Sequence of chain 1.A:
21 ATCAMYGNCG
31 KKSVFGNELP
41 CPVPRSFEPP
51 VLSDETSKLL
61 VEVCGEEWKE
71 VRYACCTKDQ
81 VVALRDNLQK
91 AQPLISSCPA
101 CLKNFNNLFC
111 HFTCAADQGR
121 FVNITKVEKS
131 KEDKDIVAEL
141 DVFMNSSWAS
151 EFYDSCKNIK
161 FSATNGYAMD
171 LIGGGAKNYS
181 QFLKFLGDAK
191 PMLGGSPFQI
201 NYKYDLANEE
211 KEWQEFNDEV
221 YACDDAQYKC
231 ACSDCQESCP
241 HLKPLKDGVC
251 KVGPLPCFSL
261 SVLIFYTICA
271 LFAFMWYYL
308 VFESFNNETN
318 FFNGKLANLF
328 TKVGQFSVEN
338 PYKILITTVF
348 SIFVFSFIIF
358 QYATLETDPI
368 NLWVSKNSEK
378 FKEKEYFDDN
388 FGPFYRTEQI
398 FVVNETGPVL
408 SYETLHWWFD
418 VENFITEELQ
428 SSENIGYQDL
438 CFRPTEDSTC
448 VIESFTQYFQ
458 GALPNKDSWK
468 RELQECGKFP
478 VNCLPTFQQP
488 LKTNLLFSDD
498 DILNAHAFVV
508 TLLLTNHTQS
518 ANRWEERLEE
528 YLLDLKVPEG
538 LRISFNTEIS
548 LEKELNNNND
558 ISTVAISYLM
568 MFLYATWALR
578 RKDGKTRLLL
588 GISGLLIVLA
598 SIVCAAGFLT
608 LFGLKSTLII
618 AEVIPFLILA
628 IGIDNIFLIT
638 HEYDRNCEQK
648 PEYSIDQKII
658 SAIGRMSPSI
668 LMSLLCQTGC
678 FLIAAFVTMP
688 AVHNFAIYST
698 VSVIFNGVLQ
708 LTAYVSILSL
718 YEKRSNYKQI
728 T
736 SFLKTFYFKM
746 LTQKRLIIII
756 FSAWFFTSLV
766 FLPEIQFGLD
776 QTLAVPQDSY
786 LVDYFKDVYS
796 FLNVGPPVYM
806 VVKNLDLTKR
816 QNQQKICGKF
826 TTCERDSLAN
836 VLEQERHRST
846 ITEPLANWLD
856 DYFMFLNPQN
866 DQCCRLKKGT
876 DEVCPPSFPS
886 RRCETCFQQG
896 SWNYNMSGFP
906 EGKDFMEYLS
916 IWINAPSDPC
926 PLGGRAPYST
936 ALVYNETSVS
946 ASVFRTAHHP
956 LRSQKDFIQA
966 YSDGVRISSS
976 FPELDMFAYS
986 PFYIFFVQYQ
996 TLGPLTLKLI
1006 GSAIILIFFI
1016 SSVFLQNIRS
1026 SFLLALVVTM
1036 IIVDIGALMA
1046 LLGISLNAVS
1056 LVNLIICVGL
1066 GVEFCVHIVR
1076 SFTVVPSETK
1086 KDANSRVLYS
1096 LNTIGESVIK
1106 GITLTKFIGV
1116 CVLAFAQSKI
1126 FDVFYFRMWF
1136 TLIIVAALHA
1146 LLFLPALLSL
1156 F

The small molecule below binds the protein below.
Small molecule (SMILES): CC(C)[C@@H](C)/C=C/[C@@H](C)[C@H]1CC[C@H]2C3=CC=C4C[C@@H](O)CC[C@]4(C)[C@H]3CC[C@]12C

Binding-site contacts:
Ligand atom C26 contacts residue VAL1054 of chain 1.A at 3.7 Å (hydrophobic).
Ligand atom C22 contacts residue ALA779 of chain 1.A at 3.6 Å (hydrophobic).
Ligand atom O1 contacts residue PHE987 of chain 1.A at 3.9 Å.
Ligand atom C2 contacts residue PHE987 of chain 1.A at 4.2 Å (hydrophobic).
Ligand atom C19 contacts residue GLN776 of chain 1.A at 4.1 Å.
Ligand atom C11 contacts residue LEU548 of chain 1.A at 3.3 Å (hydrophobic).
Ligand atom C28 contacts residue LEU774 of chain 1.A at 3.3 Å (hydrophobic).
Ligand atom C26 contacts residue TRP370 of chain 1.A at 3.8 Å (hydrophobic).
Ligand atom C28 contacts residue VAL1054 of chain 1.A at 4.1 Å (hydrophobic).
Ligand atom C23 contacts residue ALA779 of chain 1.A at 3.6 Å (hydrophobic).
Ligand atom C7 contacts residue GLN776 of chain 1.A at 3.4 Å.
Ligand atom C12 contacts residue PHE990 of chain 1.A at 4.1 Å (hydrophobic).
Ligand atom C4 contacts residue PHE962 of chain 1.A at 4.1 Å (hydrophobic).
Ligand atom C22 contacts residue LEU552 of chain 1.A at 3.7 Å (hydrophobic).
Ligand atom C15 contacts residue TRP370 of chain 1.A at 3.8 Å (hydrophobic).
Ligand atom C4 contacts residue GLN776 of chain 1.A at 4.0 Å.
Ligand atom C7 contacts residue GLN959 of chain 1.A at 4.1 Å.
Ligand atom C3 contacts residue PHE987 of chain 1.A at 3.8 Å (hydrophobic).
Ligand atom C28 contacts residue ILE1125 of chain 1.A at 3.7 Å (hydrophobic).
Ligand atom C16 contacts residue TRP370 of chain 1.A at 3.8 Å (hydrophobic).
Ligand atom C27 contacts residue ILE616 of chain 1.A at 3.9 Å (hydrophobic).
Ligand atom C20 contacts residue LEU552 of chain 1.A at 4.0 Å (hydrophobic).
Ligand atom C12 contacts residue LEU548 of chain 1.A at 3.6 Å (hydrophobic).
Ligand atom C25 contacts residue ILE1125 of chain 1.A at 4.1 Å (hydrophobic).
Ligand atom C6 contacts residue PHE991 of chain 1.A at 3.6 Å (hydrophobic).
Ligand atom C27 contacts residue LEU369 of chain 1.A at 3.7 Å (hydrophobic).
Ligand atom C21 contacts residue TRP370 of chain 1.A at 3.6 Å (hydrophobic).
Ligand atom O1 contacts residue PHE962 of chain 1.A at 3.5 Å.
Ligand atom C17 contacts residue TRP370 of chain 1.A at 3.9 Å (hydrophobic).
Ligand atom C5 contacts residue PHE991 of chain 1.A at 4.1 Å (hydrophobic).
Ligand atom C1 contacts residue PHE990 of chain 1.A at 3.5 Å (hydrophobic).
Ligand atom C24 contacts residue TRP370 of chain 1.A at 4.1 Å (hydrophobic).
Ligand atom C6 contacts residue GLN776 of chain 1.A at 3.0 Å.
Ligand atom C21 contacts residue LEU369 of chain 1.A at 3.2 Å (hydrophobic).
Ligand atom C5 contacts residue GLN776 of chain 1.A at 3.7 Å.
Ligand atom C26 contacts residue ALA688 of chain 1.A at 3.9 Å (hydrophobic).
Ligand atom C14 contacts residue TRP370 of chain 1.A at 4.0 Å (hydrophobic).
Ligand atom C28 contacts residue TRP370 of chain 1.A at 3.8 Å (hydrophobic).
Ligand atom C9 contacts residue PHE990 of chain 1.A at 4.1 Å (hydrophobic).
Ligand atom C6 contacts residue GLN959 of chain 1.A at 4.1 Å.